A small-molecule ligand and the protein it binds are described below.
Small molecule (SMILES): C[C@H](N)C(=O)N[C@@H](CC1C=NC=N1)C(=O)N[C@@H](Cc1c[nH]cn1)C(=O)N[C@H](C=O)Cc1c[nH]cn1

Binding-site contacts:
Ligand atom CD2 contacts residue ASP125 of chain 1.A at 3.9 Å.
Ligand atom NE2 contacts residue ILE87 of chain 1.A at 4.3 Å.
Ligand atom CG contacts residue ARG60 of chain 1.A at 4.4 Å.
Ligand atom ND1 contacts residue ARG60 of chain 1.A at 4.4 Å.
Ligand atom N contacts residue GLN86 of chain 1.A at 2.7 Å (h-bond).
Ligand atom O contacts residue ARG60 of chain 1.A at 3.0 Å (salt-bridge).
Ligand atom NE2 contacts residue ASP125 of chain 1.A at 2.9 Å (salt-bridge).
Ligand atom CA contacts residue ASN128 of chain 1.A at 3.8 Å.
Ligand atom O contacts residue ASN128 of chain 1.A at 3.9 Å.
Ligand atom CA contacts residue GLN86 of chain 1.A at 3.4 Å.
Ligand atom ND1 contacts residue ILE87 of chain 1.A at 3.1 Å (h-bond).
Ligand atom CE1 contacts residue ILE87 of chain 1.A at 3.0 Å (hydrophobic).
Ligand atom NE2 contacts residue ARG60 of chain 1.A at 3.5 Å (salt-bridge).
Ligand atom CG contacts residue GLN86 of chain 1.A at 3.5 Å.
Ligand atom CE1 contacts residue ASP125 of chain 1.A at 3.5 Å.
Ligand atom CE1 contacts residue GLN86 of chain 1.A at 3.2 Å.
Ligand atom N contacts residue ASN128 of chain 1.A at 3.0 Å (h-bond).
Ligand atom O contacts residue GLN86 of chain 1.A at 4.5 Å.
Ligand atom ND1 contacts residue GLN86 of chain 1.A at 3.5 Å.
Ligand atom CD2 contacts residue GLN86 of chain 1.A at 3.1 Å.
Ligand atom C contacts residue ASN128 of chain 1.A at 4.5 Å.
Ligand atom CB contacts residue ASN128 of chain 1.A at 3.4 Å.
Ligand atom CE1 contacts residue ARG60 of chain 1.A at 3.8 Å.
Ligand atom NE2 contacts residue GLN86 of chain 1.A at 3.3 Å.
Ligand atom CD2 contacts residue ARG60 of chain 1.A at 3.8 Å.
Ligand atom CB contacts residue GLN86 of chain 1.A at 3.6 Å.
Ligand atom C contacts residue ARG60 of chain 1.A at 4.0 Å.
Ligand atom CE1 contacts residue ILE88 of chain 1.A at 4.1 Å (hydrophobic).
Ligand atom C contacts residue GLN86 of chain 1.A at 3.5 Å.

Sequence of chain 1.A:
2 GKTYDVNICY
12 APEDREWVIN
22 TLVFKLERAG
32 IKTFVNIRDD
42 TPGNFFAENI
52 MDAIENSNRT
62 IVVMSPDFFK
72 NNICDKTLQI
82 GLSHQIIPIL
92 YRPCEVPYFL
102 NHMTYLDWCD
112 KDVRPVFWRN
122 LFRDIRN